This protein binds this small molecule.
Small molecule (SMILES): Nc1ncnc2c1ncn2[C@@H]1O[C@H](CO[P](=O)(O)O[P](=O)(O)NP(=O)(O)O)[C@@H](O)[C@H]1O

Binding-site contacts:
Ligand atom O2G contacts residue SO41 of chain 1.P at 3.1 Å (h-bond).
Ligand atom O2G contacts residue GLU292 of chain 1.B at 3.0 Å (salt-bridge).
Ligand atom O3A contacts residue LYS185 of chain 1.B at 3.0 Å.
Ligand atom O1B contacts residue ALA179 of chain 1.B at 3.3 Å (h-bond).
Ligand atom N1 contacts residue ILE214 of chain 1.B at 3.1 Å (h-bond).
Ligand atom O1B contacts residue HIS180 of chain 1.B at 3.3 Å.
Ligand atom O1B contacts residue ALA181 of chain 1.B at 3.4 Å (h-bond).
Ligand atom O1G contacts residue LYS131 of chain 1.B at 2.9 Å (salt-bridge).
Ligand atom O1G contacts residue HIS180 of chain 1.B at 3.0 Å (h-bond).
Ligand atom C8 contacts residue ILE291 of chain 1.B at 3.6 Å (hydrophobic).
Ligand atom O1B contacts residue LYS185 of chain 1.B at 2.5 Å (salt-bridge).
Ligand atom O1B contacts residue LYS131 of chain 1.B at 3.1 Å (salt-bridge).
Ligand atom O1A contacts residue GLU292 of chain 1.B at 3.3 Å (salt-bridge).
Ligand atom O3G contacts residue ALA181 of chain 1.B at 2.8 Å (h-bond).
Ligand atom C2' contacts residue ASP219 of chain 1.B at 3.2 Å.
Ligand atom O2' contacts residue ALA243 of chain 1.B at 3.1 Å (h-bond).
Ligand atom O2' contacts residue TRP241 of chain 1.B at 3.5 Å (h-bond).
Ligand atom O2B contacts residue GLY182 of chain 1.B at 2.8 Å (h-bond).
Ligand atom N6 contacts residue GLU211 of chain 1.B at 2.7 Å (salt-bridge).
Ligand atom O4' contacts residue LYS242 of chain 1.B at 3.4 Å.
Ligand atom O1A contacts residue LYS279 of chain 1.B at 2.6 Å (salt-bridge).
Ligand atom O3' contacts residue ASP219 of chain 1.B at 2.7 Å (salt-bridge).
Ligand atom N7 contacts residue GLU211 of chain 1.B at 3.3 Å (salt-bridge).
Ligand atom C5' contacts residue ASN244 of chain 1.B at 3.3 Å.
Ligand atom C8 contacts residue LYS175 of chain 1.B at 3.4 Å.
Ligand atom N6 contacts residue ALA212 of chain 1.B at 3.1 Å (h-bond).
Ligand atom O2B contacts residue ALA181 of chain 1.B at 3.5 Å (h-bond).
Ligand atom O1B contacts residue GLY182 of chain 1.B at 3.6 Å (h-bond).
Ligand atom C1' contacts residue TRP241 of chain 1.B at 3.6 Å (hydrophobic).
Ligand atom O1G contacts residue GLU292 of chain 1.B at 3.0 Å (salt-bridge).
Ligand atom O3' contacts residue LYS279 of chain 1.B at 2.9 Å (salt-bridge).
Ligand atom O2B contacts residue ASN244 of chain 1.B at 2.7 Å (h-bond).
Ligand atom N3B contacts residue LYS131 of chain 1.B at 3.6 Å.
Ligand atom PG contacts residue GLU292 of chain 1.B at 3.4 Å.
Ligand atom N3B contacts residue GLU292 of chain 1.B at 3.2 Å (salt-bridge).
Ligand atom C2 contacts residue ILE214 of chain 1.B at 3.2 Å (hydrophobic).
Ligand atom C4' contacts residue ASN244 of chain 1.B at 3.3 Å.
Ligand atom N7 contacts residue LYS175 of chain 1.B at 2.9 Å (salt-bridge).
Ligand atom O2' contacts residue ASP219 of chain 1.B at 2.5 Å (salt-bridge).
Ligand atom O2A contacts residue LYS175 of chain 1.B at 2.9 Å (salt-bridge).

Sequence of chain 1.B:
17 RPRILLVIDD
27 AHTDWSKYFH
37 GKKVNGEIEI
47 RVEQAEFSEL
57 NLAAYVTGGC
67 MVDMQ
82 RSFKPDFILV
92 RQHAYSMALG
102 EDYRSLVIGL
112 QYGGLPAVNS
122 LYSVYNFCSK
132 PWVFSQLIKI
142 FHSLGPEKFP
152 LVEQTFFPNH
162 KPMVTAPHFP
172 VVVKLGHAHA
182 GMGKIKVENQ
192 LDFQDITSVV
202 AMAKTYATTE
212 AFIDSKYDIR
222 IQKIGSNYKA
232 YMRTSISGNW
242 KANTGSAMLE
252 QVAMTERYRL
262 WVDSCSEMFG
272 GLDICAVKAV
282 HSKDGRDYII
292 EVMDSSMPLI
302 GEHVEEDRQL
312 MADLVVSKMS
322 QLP